Binding-site contacts:
Ligand atom C2 contacts residue LEU145 of chain 1.E at 3.5 Å (hydrophobic).
Ligand atom C4 contacts residue MET94 of chain 1.E at 3.6 Å (hydrophobic).
Ligand atom C29 contacts residue SER160 of chain 1.E at 3.6 Å.
Ligand atom C30 contacts residue TYR168 of chain 1.E at 3.5 Å (hydrophobic).
Ligand atom F27 contacts residue LEU159 of chain 1.E at 3.6 Å.
Ligand atom N17 contacts residue ASP156 of chain 1.E at 3.5 Å (salt-bridge).
Ligand atom N3 contacts residue MET94 of chain 1.E at 3.1 Å (h-bond).
Ligand atom C24 contacts residue GLN29 of chain 1.E at 3.7 Å.
Ligand atom O21 contacts residue LYS47 of chain 1.E at 3.0 Å (salt-bridge).
Ligand atom F18 contacts residue THR27 of chain 1.E at 3.3 Å.
Ligand atom C2 contacts residue ALA45 of chain 1.E at 3.5 Å (hydrophobic).
Ligand atom C16 contacts residue LYS47 of chain 1.E at 3.6 Å.
Ligand atom C36 contacts residue ASN101 of chain 1.E at 3.7 Å.
Ligand atom F27 contacts residue PHE30 of chain 1.E at 3.4 Å.
Ligand atom C16 contacts residue ASP156 of chain 1.E at 3.4 Å.
Ligand atom O21 contacts residue VAL33 of chain 1.E at 3.5 Å.
Ligand atom C33 contacts residue CYS98 of chain 1.E at 3.4 Å (hydrophobic).
Ligand atom O35 contacts residue CYS98 of chain 1.E at 3.1 Å (h-bond).
Ligand atom N1 contacts residue LEU145 of chain 1.E at 3.7 Å.
Ligand atom C19 contacts residue LYS47 of chain 1.E at 3.3 Å.
Ligand atom C36 contacts residue CYS98 of chain 1.E at 2.7 Å (hydrophobic).
Ligand atom F27 contacts residue LYS47 of chain 1.E at 3.3 Å.
Ligand atom C28 contacts residue ASP138 of chain 1.E at 3.6 Å.
Ligand atom N8 contacts residue MET94 of chain 1.E at 2.7 Å (h-bond).
Ligand atom C31 contacts residue LEU25 of chain 1.E at 3.6 Å (hydrophobic).
Ligand atom F27 contacts residue ASP156 of chain 1.E at 3.2 Å.
Ligand atom F18 contacts residue VAL33 of chain 1.E at 3.4 Å.
Ligand atom N1 contacts residue ALA45 of chain 1.E at 3.6 Å.
Ligand atom C25 contacts residue ASN143 of chain 1.E at 3.5 Å.
Ligand atom C22 contacts residue ASP156 of chain 1.E at 3.4 Å.
Ligand atom C30 contacts residue VAL163 of chain 1.E at 3.6 Å (hydrophobic).
Ligand atom C37 contacts residue ASN101 of chain 1.E at 3.6 Å.
Ligand atom C16 contacts residue SER155 of chain 1.E at 3.5 Å.
Ligand atom C11 contacts residue VAL33 of chain 1.E at 3.6 Å (hydrophobic).
Ligand atom C37 contacts residue CYS98 of chain 1.E at 1.8 Å (hydrophobic).
Ligand atom F18 contacts residue GLY26 of chain 1.E at 3.1 Å.
Ligand atom C20 contacts residue ASP156 of chain 1.E at 3.5 Å.
Ligand atom C12 contacts residue VAL33 of chain 1.E at 3.5 Å (hydrophobic).
Ligand atom C2 contacts residue GLU92 of chain 1.E at 3.4 Å.
Ligand atom C13 contacts residue VAL33 of chain 1.E at 3.6 Å (hydrophobic).

This protein binds this small molecule.
Small molecule (SMILES): CCC(=O)N(C)CCOc1c(N)ncnc1-c1cc(F)cc(NC(=O)c2ccc(C3CC3)cc2F)c1C

Sequence of chain 1.E:
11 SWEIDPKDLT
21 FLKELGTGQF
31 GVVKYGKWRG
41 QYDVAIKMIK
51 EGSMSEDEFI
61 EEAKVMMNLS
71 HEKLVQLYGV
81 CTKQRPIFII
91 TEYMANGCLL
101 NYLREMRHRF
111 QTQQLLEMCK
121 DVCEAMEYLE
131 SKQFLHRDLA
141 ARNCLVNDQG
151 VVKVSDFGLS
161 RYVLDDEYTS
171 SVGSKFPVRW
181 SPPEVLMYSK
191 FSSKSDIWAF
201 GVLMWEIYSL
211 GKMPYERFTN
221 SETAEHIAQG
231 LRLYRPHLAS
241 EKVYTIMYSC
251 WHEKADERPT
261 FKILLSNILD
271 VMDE